Binding-site contacts:
Ligand atom C1' contacts residue GLU140 of chain 22.F at 2.7 Å.
Ligand atom N9 contacts residue GLU140 of chain 22.F at 4.1 Å.
Ligand atom C5' contacts residue ARG90 of chain 22.F at 4.3 Å.
Ligand atom C4 contacts residue TRP47 of chain 22.F at 3.3 Å (hydrophobic).
Ligand atom C1' contacts residue TRP47 of chain 22.F at 3.7 Å (hydrophobic).
Ligand atom C3' contacts residue GLU140 of chain 22.F at 3.8 Å.
Ligand atom C8 contacts residue TRP47 of chain 22.F at 3.6 Å (hydrophobic).
Ligand atom N1 contacts residue TRP47 of chain 22.F at 3.7 Å.
Ligand atom N3 contacts residue TRP47 of chain 22.F at 3.4 Å.
Ligand atom N9 contacts residue LYS143 of chain 22.F at 3.2 Å (salt-bridge).
Ligand atom C4' contacts residue GLU140 of chain 22.F at 3.4 Å.
Ligand atom C8 contacts residue LYS143 of chain 22.F at 2.7 Å.
Ligand atom N9 contacts residue TRP47 of chain 22.F at 3.3 Å.
Ligand atom O4' contacts residue LYS143 of chain 22.F at 4.4 Å.
Ligand atom O3' contacts residue GLU140 of chain 22.F at 4.4 Å.
Ligand atom C1' contacts residue LYS143 of chain 22.F at 3.2 Å.
Ligand atom C2 contacts residue TRP47 of chain 22.F at 3.4 Å (hydrophobic).
Ligand atom N7 contacts residue TRP47 of chain 22.F at 3.6 Å.
Ligand atom C5 contacts residue TRP47 of chain 22.F at 3.8 Å (hydrophobic).
Ligand atom O4' contacts residue LYS143 of chain 22.F at 4.2 Å.
Ligand atom O4' contacts residue TRP47 of chain 22.F at 3.4 Å.
Ligand atom C2' contacts residue LYS143 of chain 22.F at 3.7 Å.
Ligand atom O2' contacts residue GLU140 of chain 22.F at 2.3 Å (salt-bridge).
Ligand atom C2' contacts residue GLU140 of chain 22.F at 3.0 Å.
Ligand atom C6 contacts residue TRP47 of chain 22.F at 3.7 Å (hydrophobic).
Ligand atom N6 contacts residue TRP47 of chain 22.F at 4.2 Å.
Ligand atom N7 contacts residue LYS143 of chain 22.F at 3.8 Å.
Ligand atom O4' contacts residue GLU140 of chain 22.F at 3.0 Å (salt-bridge).
Ligand atom O2' contacts residue LYS143 of chain 22.F at 3.8 Å.

Sequence of chain 22.F:
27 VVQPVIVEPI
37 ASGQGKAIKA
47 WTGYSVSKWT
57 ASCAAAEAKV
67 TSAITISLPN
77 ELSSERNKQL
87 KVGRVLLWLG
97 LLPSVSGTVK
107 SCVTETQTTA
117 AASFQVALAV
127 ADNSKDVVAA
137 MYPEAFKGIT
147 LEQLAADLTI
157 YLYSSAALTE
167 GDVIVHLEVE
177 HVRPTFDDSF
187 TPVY

This protein binds this small molecule.
Small molecule (SMILES): Nc1ncnc2c1ncn2[C@@H]1O[C@H]([C@@H]2O[C@@H]3[C@H](O[P](=O)(O)O2)[C@@H](CO[P](=O)(O)O[C@H]2[C@@H](O)[C@H](n4cnc5c(N)ncnc54)O[C@@H]2COP(=O)=O)O[C@H]3n2ccc(=O)[nH]c2=O)[C@@H](O[P](=O)(O)OC[C@H]2O[C@@H](n3ccc(=O)[nH]c3=O)[C@H](O)[C@@H]2O)[C@H]1O